Sequence of chain 1.A:
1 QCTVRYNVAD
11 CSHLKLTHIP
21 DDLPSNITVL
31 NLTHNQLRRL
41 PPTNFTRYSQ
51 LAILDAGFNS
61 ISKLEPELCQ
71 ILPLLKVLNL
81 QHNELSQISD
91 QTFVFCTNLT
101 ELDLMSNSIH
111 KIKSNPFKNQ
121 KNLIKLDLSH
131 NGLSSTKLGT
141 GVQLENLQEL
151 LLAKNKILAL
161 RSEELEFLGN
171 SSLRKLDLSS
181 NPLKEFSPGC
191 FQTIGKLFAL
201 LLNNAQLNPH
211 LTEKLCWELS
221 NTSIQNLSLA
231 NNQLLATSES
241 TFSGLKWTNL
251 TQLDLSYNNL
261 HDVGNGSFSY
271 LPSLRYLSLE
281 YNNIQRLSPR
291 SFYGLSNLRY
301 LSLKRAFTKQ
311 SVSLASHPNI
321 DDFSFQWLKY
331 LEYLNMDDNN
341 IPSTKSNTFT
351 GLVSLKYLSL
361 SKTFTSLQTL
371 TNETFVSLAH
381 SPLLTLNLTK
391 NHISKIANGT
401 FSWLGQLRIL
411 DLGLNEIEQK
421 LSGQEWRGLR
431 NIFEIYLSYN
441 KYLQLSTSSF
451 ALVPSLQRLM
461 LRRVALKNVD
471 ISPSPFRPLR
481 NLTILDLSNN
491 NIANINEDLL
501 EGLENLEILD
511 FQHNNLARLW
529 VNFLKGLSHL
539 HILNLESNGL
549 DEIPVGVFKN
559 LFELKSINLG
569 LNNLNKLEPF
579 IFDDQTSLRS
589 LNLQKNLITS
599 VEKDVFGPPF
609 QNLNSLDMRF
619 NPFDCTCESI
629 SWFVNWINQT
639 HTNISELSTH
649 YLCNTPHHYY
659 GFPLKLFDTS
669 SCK

The protein below binds the small molecule below.
Small molecule (SMILES): CC(=O)N[C@H]1[C@H](O[C@H]2[C@H](O)[C@@H](NC(C)=O)CO[C@@H]2CO)O[C@H](CO)[C@@H](O)[C@@H]1O

Binding-site contacts:
Ligand atom C7 contacts residue ASN265 of chain 1.A at 3.2 Å.
Ligand atom O6 contacts residue ARG290 of chain 1.A at 3.9 Å.
Ligand atom O5 contacts residue ASN265 of chain 1.A at 2.3 Å (h-bond).
Ligand atom C8 contacts residue ASN265 of chain 1.A at 3.4 Å.
Ligand atom O5 contacts residue FUC1 of chain 1.K at 4.5 Å.
Ligand atom C5 contacts residue FUC1 of chain 1.K at 4.3 Å.
Ligand atom O5 contacts residue SER288 of chain 1.A at 4.3 Å.
Ligand atom N2 contacts residue ASN265 of chain 1.A at 3.1 Å (h-bond).
Ligand atom C1 contacts residue SER288 of chain 1.A at 3.8 Å.
Ligand atom O5 contacts residue ARG290 of chain 1.A at 4.3 Å.
Ligand atom C2 contacts residue ASN265 of chain 1.A at 2.5 Å.
Ligand atom C5 contacts residue SER288 of chain 1.A at 4.4 Å.
Ligand atom C1 contacts residue ASN265 of chain 1.A at 1.4 Å.
Ligand atom C4 contacts residue ASN265 of chain 1.A at 4.1 Å.
Ligand atom O7 contacts residue FUC1 of chain 1.K at 4.4 Å.
Ligand atom O6 contacts residue FUC1 of chain 1.K at 2.7 Å (h-bond).
Ligand atom C3 contacts residue ASN265 of chain 1.A at 3.8 Å.
Ligand atom C5 contacts residue ASN265 of chain 1.A at 3.6 Å.
Ligand atom O7 contacts residue VAL263 of chain 1.A at 3.8 Å.
Ligand atom C6 contacts residue FUC1 of chain 1.K at 3.0 Å.
Ligand atom O7 contacts residue ASN265 of chain 1.A at 3.8 Å.